Binding-site contacts:
Ligand atom C1 contacts residue ASN616 of chain 1.D at 1.5 Å.
Ligand atom C2 contacts residue ASN616 of chain 1.D at 2.5 Å.
Ligand atom C4 contacts residue ASN616 of chain 1.D at 4.3 Å.
Ligand atom C5 contacts residue ASN616 of chain 1.D at 3.8 Å.
Ligand atom C8 contacts residue GLN644 of chain 1.D at 3.7 Å.
Ligand atom O5 contacts residue ASN616 of chain 1.D at 2.5 Å (h-bond).
Ligand atom C3 contacts residue ASN616 of chain 1.D at 3.9 Å.
Ligand atom O7 contacts residue ASN616 of chain 1.D at 3.1 Å (h-bond).
Ligand atom C8 contacts residue VAL615 of chain 1.D at 3.6 Å (hydrophobic).
Ligand atom C8 contacts residue ASN616 of chain 1.D at 3.9 Å.
Ligand atom C7 contacts residue ASN616 of chain 1.D at 3.2 Å.
Ligand atom N2 contacts residue ASN616 of chain 1.D at 2.9 Å (h-bond).

A small-molecule ligand and the protein it binds are described below.
Small molecule (SMILES): CC(=O)N[C@@H]1[C@@H](O)[C@H](O)[C@@H](CO)O[C@H]1O

Sequence of chain 1.D:
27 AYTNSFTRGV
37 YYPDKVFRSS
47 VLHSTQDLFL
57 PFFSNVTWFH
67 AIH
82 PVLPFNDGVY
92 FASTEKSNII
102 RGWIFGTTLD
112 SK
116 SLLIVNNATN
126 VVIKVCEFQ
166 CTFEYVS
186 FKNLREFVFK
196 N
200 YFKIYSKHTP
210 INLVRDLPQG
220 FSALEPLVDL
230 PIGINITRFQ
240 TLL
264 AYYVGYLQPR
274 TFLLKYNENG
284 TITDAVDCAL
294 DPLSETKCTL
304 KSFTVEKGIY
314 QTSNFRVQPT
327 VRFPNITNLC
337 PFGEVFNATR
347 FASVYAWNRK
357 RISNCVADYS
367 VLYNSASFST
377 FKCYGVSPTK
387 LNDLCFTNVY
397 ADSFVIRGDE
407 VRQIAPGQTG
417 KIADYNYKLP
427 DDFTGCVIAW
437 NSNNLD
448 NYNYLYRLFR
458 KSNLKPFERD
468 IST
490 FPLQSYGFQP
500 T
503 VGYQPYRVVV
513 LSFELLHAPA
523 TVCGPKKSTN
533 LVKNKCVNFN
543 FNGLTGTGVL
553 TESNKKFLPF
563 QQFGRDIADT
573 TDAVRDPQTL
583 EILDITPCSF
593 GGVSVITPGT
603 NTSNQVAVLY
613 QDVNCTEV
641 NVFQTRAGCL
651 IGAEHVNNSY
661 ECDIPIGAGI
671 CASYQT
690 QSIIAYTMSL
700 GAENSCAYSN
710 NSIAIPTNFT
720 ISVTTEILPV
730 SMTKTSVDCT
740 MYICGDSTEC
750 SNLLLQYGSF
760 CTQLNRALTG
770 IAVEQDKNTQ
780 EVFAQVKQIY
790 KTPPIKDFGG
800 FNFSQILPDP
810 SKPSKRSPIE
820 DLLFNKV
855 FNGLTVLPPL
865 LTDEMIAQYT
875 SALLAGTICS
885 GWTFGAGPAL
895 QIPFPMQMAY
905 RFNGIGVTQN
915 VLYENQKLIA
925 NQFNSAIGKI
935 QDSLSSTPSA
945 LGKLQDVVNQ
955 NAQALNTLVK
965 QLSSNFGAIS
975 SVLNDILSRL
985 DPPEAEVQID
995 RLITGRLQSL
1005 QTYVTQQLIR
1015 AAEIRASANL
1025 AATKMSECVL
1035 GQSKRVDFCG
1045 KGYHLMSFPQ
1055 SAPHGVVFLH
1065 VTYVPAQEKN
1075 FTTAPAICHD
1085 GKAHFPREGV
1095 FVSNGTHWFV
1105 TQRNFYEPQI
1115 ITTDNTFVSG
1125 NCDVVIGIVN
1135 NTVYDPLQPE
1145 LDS